This protein binds this small molecule.
Small molecule (SMILES): CC1(C)[C@@H]2CC[C@@]1(C)C(=O)C2

Binding-site contacts:
Ligand atom O contacts residue TYR97 of chain 1.A at 4.2 Å.
Ligand atom C8 contacts residue ILE396 of chain 1.A at 3.9 Å (hydrophobic).
Ligand atom C1 contacts residue LEU245 of chain 1.A at 4.1 Å (hydrophobic).
Ligand atom C3 contacts residue HEM1 of chain 1.C at 3.6 Å.
Ligand atom C8 contacts residue VAL397 of chain 1.A at 4.4 Å (hydrophobic).
Ligand atom C10 contacts residue LEU245 of chain 1.A at 3.3 Å (hydrophobic).
Ligand atom C4 contacts residue HEM1 of chain 1.C at 4.0 Å.
Ligand atom C8 contacts residue PHE88 of chain 1.A at 4.2 Å (hydrophobic).
Ligand atom C6 contacts residue GLY249 of chain 1.A at 3.8 Å.
Ligand atom C9 contacts residue GLY249 of chain 1.A at 4.1 Å.
Ligand atom C9 contacts residue THR253 of chain 1.A at 3.8 Å.
Ligand atom C3 contacts residue ASP298 of chain 1.A at 4.4 Å.
Ligand atom C6 contacts residue LEU245 of chain 1.A at 4.2 Å (hydrophobic).
Ligand atom C10 contacts residue GLY249 of chain 1.A at 4.5 Å.
Ligand atom O contacts residue THR102 of chain 1.A at 4.3 Å.
Ligand atom C6 contacts residue HEM1 of chain 1.C at 3.8 Å.
Ligand atom O contacts residue LEU245 of chain 1.A at 4.3 Å.
Ligand atom C9 contacts residue VAL397 of chain 1.A at 3.9 Å (hydrophobic).
Ligand atom C5 contacts residue HEM1 of chain 1.C at 3.3 Å.
Ligand atom O contacts residue PHE88 of chain 1.A at 4.5 Å.
Ligand atom C4 contacts residue VAL296 of chain 1.A at 4.2 Å (hydrophobic).
Ligand atom C5 contacts residue GLY249 of chain 1.A at 4.3 Å.

Sequence of chain 1.A:
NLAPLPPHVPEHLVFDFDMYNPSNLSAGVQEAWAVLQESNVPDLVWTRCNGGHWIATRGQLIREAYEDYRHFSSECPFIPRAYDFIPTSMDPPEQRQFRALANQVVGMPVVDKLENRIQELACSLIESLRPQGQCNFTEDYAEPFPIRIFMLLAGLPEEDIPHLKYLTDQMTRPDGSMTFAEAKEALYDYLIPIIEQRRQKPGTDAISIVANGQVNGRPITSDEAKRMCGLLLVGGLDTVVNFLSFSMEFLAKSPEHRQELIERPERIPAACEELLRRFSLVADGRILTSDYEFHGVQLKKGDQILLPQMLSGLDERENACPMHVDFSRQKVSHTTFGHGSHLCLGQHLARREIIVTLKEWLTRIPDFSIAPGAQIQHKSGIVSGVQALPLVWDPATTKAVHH